This protein binds this small molecule.
Small molecule (SMILES): N[C@](CC1c2ccccc2Oc2ccccc21)(C(=O)O)[C@H]1C[C@@H]1C(=O)O

Sequence of chain 1.B:
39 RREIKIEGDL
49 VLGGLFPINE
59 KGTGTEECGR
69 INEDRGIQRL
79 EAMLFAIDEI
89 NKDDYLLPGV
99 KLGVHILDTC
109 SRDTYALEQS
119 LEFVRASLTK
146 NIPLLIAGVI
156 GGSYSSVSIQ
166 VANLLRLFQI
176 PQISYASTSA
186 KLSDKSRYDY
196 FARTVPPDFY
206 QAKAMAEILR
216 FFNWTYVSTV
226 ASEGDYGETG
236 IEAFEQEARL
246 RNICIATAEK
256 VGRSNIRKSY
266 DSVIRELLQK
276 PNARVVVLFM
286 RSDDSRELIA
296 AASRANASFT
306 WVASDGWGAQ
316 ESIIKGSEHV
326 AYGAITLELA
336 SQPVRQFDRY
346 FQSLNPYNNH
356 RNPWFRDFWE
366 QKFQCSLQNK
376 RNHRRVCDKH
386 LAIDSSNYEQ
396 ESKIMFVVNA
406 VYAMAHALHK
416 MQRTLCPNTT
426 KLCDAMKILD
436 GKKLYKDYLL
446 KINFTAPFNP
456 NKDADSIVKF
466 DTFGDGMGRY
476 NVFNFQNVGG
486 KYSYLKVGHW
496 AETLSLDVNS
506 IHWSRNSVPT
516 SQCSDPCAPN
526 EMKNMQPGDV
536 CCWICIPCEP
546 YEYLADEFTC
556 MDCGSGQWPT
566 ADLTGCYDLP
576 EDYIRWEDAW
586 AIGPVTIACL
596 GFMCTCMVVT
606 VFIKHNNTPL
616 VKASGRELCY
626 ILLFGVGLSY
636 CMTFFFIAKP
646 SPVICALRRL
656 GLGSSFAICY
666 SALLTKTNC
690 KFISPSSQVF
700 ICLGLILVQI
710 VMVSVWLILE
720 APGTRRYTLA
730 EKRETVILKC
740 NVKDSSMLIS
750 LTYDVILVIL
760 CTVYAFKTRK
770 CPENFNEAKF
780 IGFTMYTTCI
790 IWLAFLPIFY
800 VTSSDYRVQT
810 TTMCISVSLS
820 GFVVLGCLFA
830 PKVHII

Binding-site contacts:
Ligand atom CAX contacts residue ALA181 of chain 1.B at 3.1 Å (hydrophobic).
Ligand atom CAL contacts residue ASP203 of chain 1.B at 3.9 Å.
Ligand atom CAL contacts residue SER160 of chain 1.B at 3.3 Å.
Ligand atom CAO contacts residue ALA181 of chain 1.B at 3.9 Å (hydrophobic).
Ligand atom CAF contacts residue TYR231 of chain 1.B at 3.4 Å (hydrophobic).
Ligand atom CAY contacts residue ALA181 of chain 1.B at 3.4 Å (hydrophobic).
Ligand atom OAC contacts residue ALA181 of chain 1.B at 3.5 Å (h-bond).
Ligand atom CAO contacts residue LYS398 of chain 1.B at 3.6 Å.
Ligand atom OAC contacts residue THR183 of chain 1.B at 3.3 Å (h-bond).
Ligand atom CAF contacts residue SER160 of chain 1.B at 4.0 Å.
Ligand atom CAL contacts residue THR183 of chain 1.B at 3.8 Å.
Ligand atom OAC contacts residue SER160 of chain 1.B at 2.5 Å (h-bond).
Ligand atom CAH contacts residue SER160 of chain 1.B at 3.1 Å.
Ligand atom CAK contacts residue ARG286 of chain 1.B at 4.0 Å.
Ligand atom CAR contacts residue ALA181 of chain 1.B at 3.5 Å (hydrophobic).
Ligand atom CAK contacts residue TYR231 of chain 1.B at 3.9 Å (hydrophobic).
Ligand atom CAN contacts residue THR183 of chain 1.B at 3.0 Å.
Ligand atom CAF contacts residue ASP230 of chain 1.B at 3.2 Å.
Ligand atom CAR contacts residue SER160 of chain 1.B at 3.5 Å.
Ligand atom CAQ contacts residue ARG73 of chain 1.B at 3.8 Å.
Ligand atom CAR contacts residue SER158 of chain 1.B at 3.7 Å.
Ligand atom OAE contacts residue TYR159 of chain 1.B at 3.5 Å.
Ligand atom OAD contacts residue ARG77 of chain 1.B at 3.0 Å (salt-bridge).
Ligand atom OAD contacts residue ARG73 of chain 1.B at 3.6 Å (salt-bridge).
Ligand atom CAJ contacts residue TYR231 of chain 1.B at 3.1 Å (hydrophobic).
Ligand atom OAD contacts residue ALA181 of chain 1.B at 3.8 Å.
Ligand atom OAC contacts residue SER158 of chain 1.B at 3.6 Å (h-bond).
Ligand atom NAA contacts residue THR183 of chain 1.B at 2.7 Å (h-bond).
Ligand atom OAB contacts residue ARG73 of chain 1.B at 3.1 Å (salt-bridge).
Ligand atom CAJ contacts residue ASP230 of chain 1.B at 3.7 Å.
Ligand atom CAS contacts residue TYR231 of chain 1.B at 3.5 Å (hydrophobic).
Ligand atom CAI contacts residue TYR231 of chain 1.B at 4.0 Å (hydrophobic).
Ligand atom OAC contacts residue SER182 of chain 1.B at 3.5 Å.
Ligand atom NAA contacts residue ALA181 of chain 1.B at 2.4 Å (h-bond).
Ligand atom CAQ contacts residue ALA181 of chain 1.B at 4.0 Å (hydrophobic).
Ligand atom CAY contacts residue THR183 of chain 1.B at 3.4 Å.
Ligand atom OAE contacts residue SER158 of chain 1.B at 3.5 Å (h-bond).
Ligand atom CAG contacts residue TYR231 of chain 1.B at 3.9 Å (hydrophobic).
Ligand atom CAZ contacts residue ALA181 of chain 1.B at 3.8 Å (hydrophobic).
Ligand atom OAE contacts residue SER160 of chain 1.B at 3.5 Å (h-bond).